Sequence of chain 1.C:
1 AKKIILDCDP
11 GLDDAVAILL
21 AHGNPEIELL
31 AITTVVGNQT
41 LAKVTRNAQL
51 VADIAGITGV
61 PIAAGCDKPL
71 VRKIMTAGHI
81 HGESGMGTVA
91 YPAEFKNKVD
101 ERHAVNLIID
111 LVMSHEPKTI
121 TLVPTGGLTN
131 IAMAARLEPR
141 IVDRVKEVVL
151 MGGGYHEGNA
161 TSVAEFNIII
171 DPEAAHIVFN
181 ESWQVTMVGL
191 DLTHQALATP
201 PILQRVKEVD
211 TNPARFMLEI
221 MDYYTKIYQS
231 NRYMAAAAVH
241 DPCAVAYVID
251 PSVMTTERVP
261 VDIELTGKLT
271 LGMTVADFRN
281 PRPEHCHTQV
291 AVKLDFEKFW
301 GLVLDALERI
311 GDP

Binding-site contacts:
Ligand atom O5' contacts residue ASN159 of chain 1.C at 3.0 Å (h-bond).
Ligand atom O2' contacts residue CA1 of chain 1.I at 2.7 Å.
Ligand atom N4' contacts residue ASN167 of chain 1.C at 2.9 Å (h-bond).
Ligand atom C5' contacts residue MET151 of chain 1.C at 3.7 Å (hydrophobic).
Ligand atom C1 contacts residue HIS81 of chain 1.C at 3.8 Å.
Ligand atom C2' contacts residue ASP13 of chain 1.C at 3.3 Å.
Ligand atom C6 contacts residue TYR228 of chain 1.C at 3.9 Å (hydrophobic).
Ligand atom C3' contacts residue CA1 of chain 1.I at 3.6 Å.
Ligand atom O5' contacts residue GLU165 of chain 1.C at 2.6 Å (salt-bridge).
Ligand atom C3 contacts residue HIS81 of chain 1.C at 3.7 Å.
Ligand atom C3' contacts residue ASP13 of chain 1.C at 3.4 Å.
Ligand atom O2' contacts residue ASP13 of chain 1.C at 2.7 Å (salt-bridge).
Ligand atom C5' contacts residue HIS240 of chain 1.C at 3.8 Å.
Ligand atom C2 contacts residue HIS81 of chain 1.C at 3.7 Å.
Ligand atom O3' contacts residue ASP241 of chain 1.C at 2.7 Å (salt-bridge).
Ligand atom C5 contacts residue ILE80 of chain 1.C at 3.6 Å (hydrophobic).
Ligand atom O2' contacts residue ASN38 of chain 1.C at 3.2 Å (h-bond).
Ligand atom C2' contacts residue CA1 of chain 1.I at 3.6 Å.
Ligand atom O3' contacts residue ASP13 of chain 1.C at 3.9 Å.
Ligand atom C4' contacts residue ASN167 of chain 1.C at 3.5 Å.
Ligand atom C3' contacts residue MET151 of chain 1.C at 3.7 Å (hydrophobic).
Ligand atom C5' contacts residue GLU165 of chain 1.C at 3.2 Å.
Ligand atom O2' contacts residue ASP14 of chain 1.C at 3.4 Å (salt-bridge).
Ligand atom O3' contacts residue ASN167 of chain 1.C at 3.3 Å (h-bond).
Ligand atom N5 contacts residue ILE80 of chain 1.C at 3.1 Å.
Ligand atom C3' contacts residue ASP241 of chain 1.C at 3.4 Å.
Ligand atom C4' contacts residue GLU165 of chain 1.C at 3.3 Å.
Ligand atom C1' contacts residue ASN38 of chain 1.C at 3.5 Å.
Ligand atom O3' contacts residue CA1 of chain 1.I at 2.5 Å.
Ligand atom N5 contacts residue ARG232 of chain 1.C at 3.7 Å.
Ligand atom O2' contacts residue ASP241 of chain 1.C at 3.3 Å (salt-bridge).
Ligand atom N4' contacts residue GLU165 of chain 1.C at 3.6 Å.
Ligand atom N4' contacts residue PHE166 of chain 1.C at 3.8 Å.
Ligand atom O3' contacts residue MET151 of chain 1.C at 3.8 Å.
Ligand atom C3 contacts residue PHE166 of chain 1.C at 3.9 Å (hydrophobic).
Ligand atom O3' contacts residue THR125 of chain 1.C at 3.0 Å (h-bond).
Ligand atom C2 contacts residue ASN38 of chain 1.C at 3.6 Å.
Ligand atom C6 contacts residue ILE80 of chain 1.C at 3.8 Å (hydrophobic).
Ligand atom C4' contacts residue MET151 of chain 1.C at 3.5 Å (hydrophobic).
Ligand atom C3 contacts residue ASN38 of chain 1.C at 3.3 Å.

A protein and the small-molecule ligand that binds it are described below.
Small molecule (SMILES): Nc1ccc([C@@H]2N[C@H](CO)[C@@H](O)[C@H]2O)cc1